Sequence of chain 1.C:
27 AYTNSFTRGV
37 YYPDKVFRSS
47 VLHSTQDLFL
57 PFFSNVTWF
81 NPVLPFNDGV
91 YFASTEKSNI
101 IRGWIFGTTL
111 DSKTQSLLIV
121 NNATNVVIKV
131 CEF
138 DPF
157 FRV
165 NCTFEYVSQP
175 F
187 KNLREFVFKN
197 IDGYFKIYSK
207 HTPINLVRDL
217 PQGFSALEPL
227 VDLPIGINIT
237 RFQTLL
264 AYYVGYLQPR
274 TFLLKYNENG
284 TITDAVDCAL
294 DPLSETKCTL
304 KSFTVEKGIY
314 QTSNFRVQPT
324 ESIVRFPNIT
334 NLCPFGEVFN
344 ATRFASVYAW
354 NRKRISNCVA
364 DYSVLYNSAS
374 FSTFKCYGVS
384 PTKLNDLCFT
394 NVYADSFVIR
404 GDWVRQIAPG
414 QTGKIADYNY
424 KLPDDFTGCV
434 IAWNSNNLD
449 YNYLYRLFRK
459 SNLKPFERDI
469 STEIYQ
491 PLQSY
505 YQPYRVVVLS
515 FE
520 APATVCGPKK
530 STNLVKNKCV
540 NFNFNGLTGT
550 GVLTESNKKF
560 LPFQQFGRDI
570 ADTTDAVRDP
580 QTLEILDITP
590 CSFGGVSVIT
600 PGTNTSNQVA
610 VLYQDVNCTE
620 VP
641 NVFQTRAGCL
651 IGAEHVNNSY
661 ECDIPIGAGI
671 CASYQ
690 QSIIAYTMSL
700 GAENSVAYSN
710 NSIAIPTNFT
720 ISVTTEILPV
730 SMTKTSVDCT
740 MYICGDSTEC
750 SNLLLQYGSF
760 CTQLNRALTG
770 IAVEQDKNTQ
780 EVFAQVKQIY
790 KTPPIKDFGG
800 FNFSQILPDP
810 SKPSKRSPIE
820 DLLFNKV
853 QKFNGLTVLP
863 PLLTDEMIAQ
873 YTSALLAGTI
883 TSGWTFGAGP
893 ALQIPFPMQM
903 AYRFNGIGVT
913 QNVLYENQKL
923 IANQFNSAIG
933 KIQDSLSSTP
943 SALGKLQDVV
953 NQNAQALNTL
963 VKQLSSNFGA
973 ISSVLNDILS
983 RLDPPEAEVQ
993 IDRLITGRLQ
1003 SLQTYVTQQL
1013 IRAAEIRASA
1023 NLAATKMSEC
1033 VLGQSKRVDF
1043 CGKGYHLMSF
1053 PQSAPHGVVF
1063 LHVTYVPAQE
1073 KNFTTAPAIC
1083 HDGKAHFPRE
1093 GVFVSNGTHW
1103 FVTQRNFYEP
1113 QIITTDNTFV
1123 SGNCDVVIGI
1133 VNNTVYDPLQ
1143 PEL

Binding-site contacts:
Ligand atom C4 contacts residue ASN657 of chain 1.C at 4.3 Å.
Ligand atom O7 contacts residue ASN657 of chain 1.C at 3.1 Å (h-bond).
Ligand atom C3 contacts residue ASN657 of chain 1.C at 3.9 Å.
Ligand atom C8 contacts residue VAL656 of chain 1.C at 4.0 Å (hydrophobic).
Ligand atom C8 contacts residue ASN657 of chain 1.C at 4.4 Å.
Ligand atom C1 contacts residue ASN657 of chain 1.C at 1.5 Å.
Ligand atom C7 contacts residue ASN657 of chain 1.C at 3.2 Å.
Ligand atom N2 contacts residue ASN657 of chain 1.C at 3.0 Å (h-bond).
Ligand atom C5 contacts residue ASN657 of chain 1.C at 3.8 Å.
Ligand atom O5 contacts residue ASN657 of chain 1.C at 2.4 Å (h-bond).
Ligand atom C2 contacts residue ASN657 of chain 1.C at 2.5 Å.
Ligand atom C8 contacts residue HIS655 of chain 1.C at 3.3 Å.

A small-molecule ligand and the protein it binds are described below.
Small molecule (SMILES): CC(=O)N[C@@H]1[C@@H](O)[C@H](O)[C@@H](CO)O[C@H]1O